The protein below binds the small molecule below.
Small molecule (SMILES): CC(=O)N[C@H]1[C@H](O[C@H]2[C@H](O)[C@@H](NC(C)=O)CO[C@@H]2CO[C@@H]2O[C@@H](C)[C@@H](O)[C@@H](O)[C@@H]2O)O[C@H](CO)[C@@H](O[C@H]2O[C@H](CO)[C@@H](O)[C@H](O)[C@@H]2O)[C@@H]1O

Sequence of chain 2.A:
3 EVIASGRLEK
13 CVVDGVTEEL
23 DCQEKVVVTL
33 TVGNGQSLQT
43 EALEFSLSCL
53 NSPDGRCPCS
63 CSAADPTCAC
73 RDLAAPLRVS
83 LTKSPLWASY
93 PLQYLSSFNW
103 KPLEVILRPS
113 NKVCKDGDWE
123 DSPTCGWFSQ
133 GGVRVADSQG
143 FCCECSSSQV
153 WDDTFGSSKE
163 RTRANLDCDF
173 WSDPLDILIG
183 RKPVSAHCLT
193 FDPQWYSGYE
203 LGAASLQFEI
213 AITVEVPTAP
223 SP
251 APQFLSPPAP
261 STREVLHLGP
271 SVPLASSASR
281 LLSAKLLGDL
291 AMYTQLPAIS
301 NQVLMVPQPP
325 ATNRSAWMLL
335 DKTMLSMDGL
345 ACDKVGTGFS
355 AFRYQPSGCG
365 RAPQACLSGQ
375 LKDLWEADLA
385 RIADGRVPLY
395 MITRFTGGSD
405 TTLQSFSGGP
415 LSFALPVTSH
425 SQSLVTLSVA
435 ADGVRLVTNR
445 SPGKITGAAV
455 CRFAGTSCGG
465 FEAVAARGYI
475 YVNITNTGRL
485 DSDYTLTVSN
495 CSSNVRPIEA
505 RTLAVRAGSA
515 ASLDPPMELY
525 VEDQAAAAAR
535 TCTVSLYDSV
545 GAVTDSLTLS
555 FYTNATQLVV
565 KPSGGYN

Binding-site contacts:
Ligand atom O2 contacts residue ALA532 of chain 2.A at 3.3 Å.
Ligand atom O7 contacts residue TYR556 of chain 2.A at 3.8 Å.
Ligand atom C2 contacts residue TYR556 of chain 2.A at 4.5 Å (hydrophobic).
Ligand atom C7 contacts residue TYR556 of chain 2.A at 4.1 Å (hydrophobic).
Ligand atom O7 contacts residue ASN558 of chain 2.A at 3.8 Å.
Ligand atom O2 contacts residue ALA531 of chain 2.A at 3.7 Å.
Ligand atom O5 contacts residue ASN558 of chain 2.A at 2.3 Å (h-bond).
Ligand atom C8 contacts residue ARG456 of chain 2.A at 4.3 Å.
Ligand atom C2 contacts residue ASN558 of chain 2.A at 2.5 Å.
Ligand atom C7 contacts residue ASN558 of chain 2.A at 3.6 Å.
Ligand atom C1 contacts residue TYR556 of chain 2.A at 3.5 Å (hydrophobic).
Ligand atom C5 contacts residue TYR556 of chain 2.A at 3.7 Å (hydrophobic).
Ligand atom C1 contacts residue ASN558 of chain 2.A at 1.4 Å.
Ligand atom C6 contacts residue TYR556 of chain 2.A at 3.9 Å (hydrophobic).
Ligand atom O5 contacts residue TYR556 of chain 2.A at 3.6 Å.
Ligand atom C3 contacts residue TYR556 of chain 2.A at 4.4 Å (hydrophobic).
Ligand atom C3 contacts residue ASN558 of chain 2.A at 3.8 Å.
Ligand atom O6 contacts residue TYR556 of chain 2.A at 4.2 Å.
Ligand atom C5 contacts residue ASN558 of chain 2.A at 3.6 Å.
Ligand atom N2 contacts residue ASN558 of chain 2.A at 3.0 Å (h-bond).
Ligand atom C8 contacts residue TYR556 of chain 2.A at 3.7 Å (hydrophobic).
Ligand atom C4 contacts residue ASN558 of chain 2.A at 4.2 Å.